Binding-site contacts:
Ligand atom CB contacts residue GLN82 of chain 1.B at 4.2 Å.
Ligand atom CD1 contacts residue MET250 of chain 1.B at 3.9 Å (hydrophobic).
Ligand atom CG contacts residue MET250 of chain 1.B at 3.8 Å (hydrophobic).
Ligand atom CD1 contacts residue LEU79 of chain 1.B at 4.2 Å (hydrophobic).
Ligand atom CA contacts residue ASN66 of chain 1.B at 3.9 Å.
Ligand atom CD2 contacts residue LEU86 of chain 1.B at 3.8 Å (hydrophobic).
Ligand atom CG2 contacts residue LEU246 of chain 1.B at 3.7 Å (hydrophobic).
Ligand atom ND1 contacts residue VAL83 of chain 1.B at 4.0 Å.
Ligand atom CB contacts residue LYS69 of chain 1.B at 4.1 Å.
Ligand atom OG contacts residue ASN66 of chain 1.B at 2.1 Å (h-bond).
Ligand atom CB contacts residue ASN66 of chain 1.B at 3.2 Å.
Ligand atom N contacts residue ILE65 of chain 1.B at 4.1 Å.
Ligand atom CD2 contacts residue LYS69 of chain 1.B at 4.2 Å.
Ligand atom CE1 contacts residue VAL83 of chain 1.B at 3.9 Å (hydrophobic).
Ligand atom OE1 contacts residue LEU79 of chain 1.B at 4.1 Å.
Ligand atom CA contacts residue ILE65 of chain 1.B at 4.1 Å (hydrophobic).
Ligand atom O contacts residue LEU79 of chain 1.B at 4.2 Å.
Ligand atom NE2 contacts residue VAL83 of chain 1.B at 4.0 Å.
Ligand atom CD1 contacts residue ASP245 of chain 1.B at 3.9 Å.
Ligand atom CB contacts residue LEU79 of chain 1.B at 3.8 Å (hydrophobic).
Ligand atom ND1 contacts residue LEU79 of chain 1.B at 3.7 Å.
Ligand atom CG contacts residue ILE65 of chain 1.B at 3.8 Å (hydrophobic).
Ligand atom CD2 contacts residue GLN82 of chain 1.B at 4.0 Å.
Ligand atom OG contacts residue LYS69 of chain 1.B at 4.2 Å.
Ligand atom O contacts residue LYS69 of chain 1.B at 3.2 Å (salt-bridge).
Ligand atom CB contacts residue ILE65 of chain 1.B at 3.7 Å (hydrophobic).
Ligand atom CD2 contacts residue PHE74 of chain 1.B at 4.3 Å (hydrophobic).
Ligand atom C contacts residue ILE65 of chain 1.B at 4.0 Å (hydrophobic).
Ligand atom CG contacts residue VAL83 of chain 1.B at 4.1 Å (hydrophobic).
Ligand atom CD1 contacts residue GLN82 of chain 1.B at 4.1 Å.
Ligand atom C contacts residue LYS69 of chain 1.B at 4.2 Å.
Ligand atom CD1 contacts residue GLU87 of chain 1.B at 3.7 Å.
Ligand atom CD contacts residue LEU79 of chain 1.B at 4.2 Å (hydrophobic).
Ligand atom CG contacts residue LEU79 of chain 1.B at 4.2 Å (hydrophobic).
Ligand atom CD1 contacts residue VAL83 of chain 1.B at 3.6 Å (hydrophobic).
Ligand atom CD2 contacts residue VAL83 of chain 1.B at 4.2 Å (hydrophobic).
Ligand atom N contacts residue LYS69 of chain 1.B at 3.2 Å (salt-bridge).
Ligand atom O contacts residue ILE65 of chain 1.B at 3.9 Å.
Ligand atom CD1 contacts residue LEU86 of chain 1.B at 4.2 Å (hydrophobic).
Ligand atom CD2 contacts residue ILE65 of chain 1.B at 3.5 Å (hydrophobic).

The small molecule below binds the protein below.
Small molecule (SMILES): CC[C@@H](C)[C@H](NC(=O)[C@H](C)NC=O)C(=O)N[C@@H](CC(C)C)C(=O)N[C@@H](CC1=NC=NC1)C(=O)N[C@H]1CCCCNC(=O)C[C@@H](C(=O)N[C@@H](CO)C(N)=O)NC(=O)[C@H](CCC(N)=O)NC(=O)[C@H](CC(C)C)NC(=O)[C@H](CC(C)C)NC1=O

Sequence of chain 1.B:
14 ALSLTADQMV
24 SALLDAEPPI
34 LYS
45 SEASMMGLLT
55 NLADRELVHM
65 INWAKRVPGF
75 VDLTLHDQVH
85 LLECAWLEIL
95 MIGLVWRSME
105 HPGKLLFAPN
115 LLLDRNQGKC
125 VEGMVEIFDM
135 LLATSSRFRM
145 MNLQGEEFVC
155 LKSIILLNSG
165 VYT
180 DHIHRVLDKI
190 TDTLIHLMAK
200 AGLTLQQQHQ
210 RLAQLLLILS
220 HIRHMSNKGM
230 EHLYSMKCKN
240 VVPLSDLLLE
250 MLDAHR